Sequence of chain 2.B:
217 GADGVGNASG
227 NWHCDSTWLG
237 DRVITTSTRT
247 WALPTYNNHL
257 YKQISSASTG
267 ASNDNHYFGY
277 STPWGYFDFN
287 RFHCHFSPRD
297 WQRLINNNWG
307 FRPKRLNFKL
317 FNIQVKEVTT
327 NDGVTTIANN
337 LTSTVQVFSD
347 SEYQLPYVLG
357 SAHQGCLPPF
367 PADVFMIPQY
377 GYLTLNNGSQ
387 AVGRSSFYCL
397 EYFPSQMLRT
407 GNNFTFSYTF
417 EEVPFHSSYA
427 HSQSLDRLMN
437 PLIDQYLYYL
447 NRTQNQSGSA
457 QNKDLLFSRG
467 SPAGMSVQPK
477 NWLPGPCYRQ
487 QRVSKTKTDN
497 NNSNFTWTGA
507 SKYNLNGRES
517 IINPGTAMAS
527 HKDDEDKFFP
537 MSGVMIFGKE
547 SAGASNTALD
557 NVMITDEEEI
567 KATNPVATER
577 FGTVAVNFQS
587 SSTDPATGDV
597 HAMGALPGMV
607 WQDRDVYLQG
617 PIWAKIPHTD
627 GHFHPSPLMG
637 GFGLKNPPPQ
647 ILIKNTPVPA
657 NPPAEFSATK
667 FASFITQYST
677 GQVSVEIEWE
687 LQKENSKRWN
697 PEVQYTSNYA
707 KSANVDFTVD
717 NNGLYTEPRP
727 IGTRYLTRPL

This small molecule binds to this protein.
Small molecule (SMILES): Nc1ncnc2[nH]cnc12

Binding-site contacts:
Ligand atom N1 contacts residue VAL419 of chain 2.B at 4.5 Å.
Ligand atom N1 contacts residue PRO631 of chain 2.B at 4.1 Å.
Ligand atom N1 contacts residue GLY639 of chain 2.B at 2.8 Å (h-bond).
Ligand atom C6 contacts residue GLY639 of chain 2.B at 3.4 Å.
Ligand atom N7 contacts residue HIS630 of chain 2.B at 3.8 Å.
Ligand atom C5 contacts residue PRO631 of chain 2.B at 4.2 Å (hydrophobic).
Ligand atom C6 contacts residue PHE638 of chain 2.B at 4.2 Å (hydrophobic).
Ligand atom N6 contacts residue PRO633 of chain 2.B at 4.2 Å.
Ligand atom C5 contacts residue SER632 of chain 2.B at 3.8 Å.
Ligand atom N9 contacts residue PRO631 of chain 2.B at 3.6 Å.
Ligand atom C2 contacts residue VAL419 of chain 2.B at 4.5 Å (hydrophobic).
Ligand atom C4 contacts residue SER632 of chain 2.B at 4.3 Å.
Ligand atom C8 contacts residue SER632 of chain 2.B at 4.2 Å.
Ligand atom N3 contacts residue PRO631 of chain 2.B at 4.0 Å.
Ligand atom C2 contacts residue GLY639 of chain 2.B at 2.6 Å.
Ligand atom C8 contacts residue HIS630 of chain 2.B at 3.5 Å.
Ligand atom C6 contacts residue GLY637 of chain 2.B at 4.4 Å.
Ligand atom N6 contacts residue GLY639 of chain 2.B at 3.3 Å (h-bond).
Ligand atom N3 contacts residue ILE622 of chain 2.B at 4.4 Å.
Ligand atom N6 contacts residue SER632 of chain 2.B at 3.7 Å.
Ligand atom N7 contacts residue SER632 of chain 2.B at 3.4 Å.
Ligand atom N9 contacts residue HIS630 of chain 2.B at 4.4 Å.
Ligand atom C6 contacts residue PRO631 of chain 2.B at 4.2 Å (hydrophobic).
Ligand atom C2 contacts residue PRO631 of chain 2.B at 4.0 Å (hydrophobic).
Ligand atom N6 contacts residue PHE638 of chain 2.B at 3.5 Å.
Ligand atom C6 contacts residue SER632 of chain 2.B at 4.0 Å.
Ligand atom C2 contacts residue ILE622 of chain 2.B at 4.2 Å (hydrophobic).
Ligand atom N1 contacts residue PHE638 of chain 2.B at 3.8 Å.
Ligand atom N7 contacts residue ASP609 of chain 2.B at 4.0 Å.
Ligand atom C8 contacts residue PRO631 of chain 2.B at 4.3 Å (hydrophobic).
Ligand atom C4 contacts residue PRO631 of chain 2.B at 4.1 Å (hydrophobic).
Ligand atom N3 contacts residue GLY639 of chain 2.B at 3.9 Å.
Ligand atom N6 contacts residue GLY637 of chain 2.B at 3.2 Å (h-bond).